Sequence of chain 1.I:
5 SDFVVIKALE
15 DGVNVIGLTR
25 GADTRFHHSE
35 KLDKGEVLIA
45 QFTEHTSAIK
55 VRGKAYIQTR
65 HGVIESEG

Binding-site contacts:
Ligand atom CB contacts residue THR28 of chain 1.I at 3.5 Å.
Ligand atom CG contacts residue SER51 of chain 1.I at 3.9 Å.
Ligand atom O contacts residue THR23 of chain 1.I at 4.0 Å.
Ligand atom CH2 contacts residue GLY21 of chain 1.J at 3.5 Å.
Ligand atom O contacts residue ARG24 of chain 1.I at 3.5 Å.
Ligand atom O contacts residue GLY25 of chain 1.I at 3.1 Å (h-bond).
Ligand atom CB contacts residue THR23 of chain 1.I at 3.6 Å.
Ligand atom C contacts residue THR47 of chain 1.J at 3.4 Å.
Ligand atom CE3 contacts residue HIS31 of chain 1.J at 4.0 Å.
Ligand atom O contacts residue THR47 of chain 1.J at 3.5 Å.
Ligand atom N contacts residue ASP27 of chain 1.I at 3.1 Å (salt-bridge).
Ligand atom C contacts residue SER51 of chain 1.I at 3.6 Å.
Ligand atom CA contacts residue THR28 of chain 1.I at 3.2 Å.
Ligand atom N contacts residue THR28 of chain 1.I at 2.9 Å (h-bond).
Ligand atom CB contacts residue SER51 of chain 1.I at 3.4 Å.
Ligand atom CZ2 contacts residue THR50 of chain 1.J at 3.9 Å.
Ligand atom CZ3 contacts residue GLY21 of chain 1.J at 3.6 Å.
Ligand atom CA contacts residue GLY25 of chain 1.I at 3.4 Å.
Ligand atom C contacts residue THR50 of chain 1.J at 3.9 Å.
Ligand atom CD1 contacts residue SER51 of chain 1.I at 3.5 Å.
Ligand atom CZ2 contacts residue ILE53 of chain 1.J at 3.9 Å (hydrophobic).
Ligand atom OXT contacts residue THR47 of chain 1.J at 2.5 Å (h-bond).
Ligand atom C contacts residue GLY25 of chain 1.I at 3.5 Å.
Ligand atom N contacts residue THR23 of chain 1.I at 2.6 Å (h-bond).
Ligand atom NE1 contacts residue GLN45 of chain 1.J at 2.9 Å (h-bond).
Ligand atom CZ3 contacts residue HIS32 of chain 1.J at 3.9 Å.
Ligand atom CA contacts residue SER51 of chain 1.I at 4.0 Å.
Ligand atom N contacts residue GLY25 of chain 1.I at 2.7 Å (h-bond).
Ligand atom OXT contacts residue THR50 of chain 1.J at 2.8 Å (h-bond).
Ligand atom CH2 contacts residue ILE20 of chain 1.J at 4.0 Å (hydrophobic).
Ligand atom CZ2 contacts residue ALA44 of chain 1.J at 4.0 Å (hydrophobic).
Ligand atom CE2 contacts residue GLN45 of chain 1.J at 3.9 Å.
Ligand atom CA contacts residue THR23 of chain 1.I at 3.6 Å.
Ligand atom O contacts residue SER51 of chain 1.I at 2.9 Å (h-bond).
Ligand atom OXT contacts residue HIS49 of chain 1.J at 3.9 Å.
Ligand atom NE1 contacts residue ALA44 of chain 1.J at 3.8 Å.
Ligand atom CD1 contacts residue THR47 of chain 1.J at 3.8 Å.
Ligand atom N contacts residue ARG24 of chain 1.I at 3.8 Å.
Ligand atom CD1 contacts residue GLN45 of chain 1.J at 3.6 Å.
Ligand atom CE3 contacts residue HIS32 of chain 1.J at 3.8 Å.

A protein and the small-molecule ligand that binds it are described below.
Small molecule (SMILES): N[C@@H](Cc1c[nH]c2ccccc12)C(=O)O

Sequence of chain 1.J:
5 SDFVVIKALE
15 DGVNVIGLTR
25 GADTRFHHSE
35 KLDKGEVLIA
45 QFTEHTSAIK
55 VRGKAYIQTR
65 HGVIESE